Binding-site contacts:
Ligand atom O6 contacts residue ASN309 of chain 1.A at 4.5 Å.
Ligand atom O5 contacts residue SER175 of chain 1.A at 4.2 Å.
Ligand atom O6 contacts residue SER175 of chain 1.A at 3.7 Å.
Ligand atom N2 contacts residue ASN309 of chain 1.A at 3.1 Å (h-bond).
Ligand atom C5 contacts residue SER175 of chain 1.A at 3.5 Å.
Ligand atom O7 contacts residue ASN309 of chain 1.A at 4.0 Å.
Ligand atom O6 contacts residue LEU149 of chain 1.A at 3.7 Å.
Ligand atom C6 contacts residue SER175 of chain 1.A at 3.9 Å.
Ligand atom O7 contacts residue VAL307 of chain 1.A at 4.1 Å.
Ligand atom C7 contacts residue ASN309 of chain 1.A at 3.9 Å.
Ligand atom C5 contacts residue ASN309 of chain 1.A at 3.5 Å.
Ligand atom C4 contacts residue ASN309 of chain 1.A at 4.3 Å.
Ligand atom C2 contacts residue ASN309 of chain 1.A at 2.8 Å.
Ligand atom C1 contacts residue ASN309 of chain 1.A at 1.4 Å.
Ligand atom N2 contacts residue GLU177 of chain 1.A at 3.9 Å.
Ligand atom C3 contacts residue ASN309 of chain 1.A at 3.9 Å.
Ligand atom C8 contacts residue GLU177 of chain 1.A at 4.3 Å.
Ligand atom O5 contacts residue ASN309 of chain 1.A at 2.3 Å (h-bond).
Ligand atom C7 contacts residue GLU177 of chain 1.A at 4.1 Å.
Ligand atom C1 contacts residue SER175 of chain 1.A at 4.4 Å.

Sequence of chain 1.A:
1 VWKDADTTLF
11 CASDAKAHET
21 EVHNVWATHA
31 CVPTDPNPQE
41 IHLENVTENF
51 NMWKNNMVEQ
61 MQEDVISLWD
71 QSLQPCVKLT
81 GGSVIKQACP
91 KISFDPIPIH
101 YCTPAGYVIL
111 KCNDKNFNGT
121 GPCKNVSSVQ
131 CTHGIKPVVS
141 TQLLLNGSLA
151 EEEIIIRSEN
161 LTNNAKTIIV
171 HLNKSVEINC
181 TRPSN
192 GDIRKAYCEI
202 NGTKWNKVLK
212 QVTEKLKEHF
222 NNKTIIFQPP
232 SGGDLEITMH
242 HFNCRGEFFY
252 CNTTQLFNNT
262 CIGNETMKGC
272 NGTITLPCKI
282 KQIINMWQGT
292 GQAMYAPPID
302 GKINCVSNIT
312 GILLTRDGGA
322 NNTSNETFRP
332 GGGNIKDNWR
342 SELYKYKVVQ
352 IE

This protein binds this small molecule.
Small molecule (SMILES): CC(=O)N[C@@H]1[C@@H](O)[C@H](O)[C@@H](CO)O[C@H]1O